The small molecule below binds the protein below.
Small molecule (SMILES): CC(C)(C)OC(=O)Nc1cccn([C@@H](CC2CC2)C(=O)N[C@@H](C[C@@H]2CCNC2=O)[C@@H](O)C(N)=O)c1=O

Binding-site contacts:
Ligand atom N5 contacts residue SER144 of chain 1.B at 3.0 Å (h-bond).
Ligand atom C23 contacts residue GLU166 of chain 1.B at 3.7 Å.
Ligand atom N2 contacts residue GLU166 of chain 1.B at 3.1 Å (salt-bridge).
Ligand atom N3 contacts residue HIS164 of chain 1.B at 2.8 Å (h-bond).
Ligand atom O2 contacts residue HIS41 of chain 1.B at 2.6 Å (h-bond).
Ligand atom N5 contacts residue CYS145 of chain 1.B at 2.8 Å (h-bond).
Ligand atom C22 contacts residue ASN142 of chain 1.B at 3.6 Å.
Ligand atom O4 contacts residue PHE140 of chain 1.B at 3.6 Å.
Ligand atom C23 contacts residue HIS163 of chain 1.B at 3.7 Å.
Ligand atom C22 contacts residue LEU141 of chain 1.B at 3.7 Å (hydrophobic).
Ligand atom C24 contacts residue CYS145 of chain 1.B at 2.7 Å (hydrophobic).
Ligand atom O3 contacts residue CYS145 of chain 1.B at 3.7 Å.
Ligand atom N4 contacts residue GLU166 of chain 1.B at 3.6 Å.
Ligand atom C9 contacts residue PRO168 of chain 1.B at 3.7 Å (hydrophobic).
Ligand atom O4 contacts residue GLU166 of chain 1.B at 3.7 Å.
Ligand atom O5 contacts residue MET165 of chain 1.B at 3.5 Å.
Ligand atom C15 contacts residue ASP187 of chain 1.B at 3.6 Å.
Ligand atom O5 contacts residue GLU166 of chain 1.B at 3.0 Å (salt-bridge).
Ligand atom C11 contacts residue GLU166 of chain 1.B at 3.5 Å.
Ligand atom N5 contacts residue GLY143 of chain 1.B at 2.9 Å (h-bond).
Ligand atom C22 contacts residue GLU166 of chain 1.B at 3.6 Å.
Ligand atom C6 contacts residue HIS164 of chain 1.B at 3.4 Å.
Ligand atom C13 contacts residue HIS164 of chain 1.B at 3.6 Å.
Ligand atom C17 contacts residue CYS145 of chain 1.B at 2.7 Å (hydrophobic).
Ligand atom C19 contacts residue CYS145 of chain 1.B at 3.1 Å (hydrophobic).
Ligand atom N4 contacts residue PHE140 of chain 1.B at 3.0 Å (h-bond).
Ligand atom C12 contacts residue HIS164 of chain 1.B at 3.6 Å.
Ligand atom C18 contacts residue HIS41 of chain 1.B at 3.7 Å.
Ligand atom O3 contacts residue ASN142 of chain 1.B at 3.6 Å.
Ligand atom C14 contacts residue HIS164 of chain 1.B at 3.4 Å.
Ligand atom C16 contacts residue ARG188 of chain 1.B at 3.5 Å.
Ligand atom C15 contacts residue HIS41 of chain 1.B at 3.7 Å.
Ligand atom C9 contacts residue LEU167 of chain 1.B at 3.5 Å (hydrophobic).
Ligand atom O2 contacts residue CYS145 of chain 1.B at 2.7 Å (h-bond).
Ligand atom O4 contacts residue HIS172 of chain 1.B at 3.7 Å.
Ligand atom O1 contacts residue GLU166 of chain 1.B at 3.3 Å (salt-bridge).
Ligand atom C16 contacts residue ASP187 of chain 1.B at 3.7 Å.
Ligand atom O4 contacts residue HIS163 of chain 1.B at 2.6 Å (h-bond).
Ligand atom N3 contacts residue CYS145 of chain 1.B at 3.1 Å (h-bond).
Ligand atom C18 contacts residue CYS145 of chain 1.B at 1.8 Å (hydrophobic).

Sequence of chain 1.B:
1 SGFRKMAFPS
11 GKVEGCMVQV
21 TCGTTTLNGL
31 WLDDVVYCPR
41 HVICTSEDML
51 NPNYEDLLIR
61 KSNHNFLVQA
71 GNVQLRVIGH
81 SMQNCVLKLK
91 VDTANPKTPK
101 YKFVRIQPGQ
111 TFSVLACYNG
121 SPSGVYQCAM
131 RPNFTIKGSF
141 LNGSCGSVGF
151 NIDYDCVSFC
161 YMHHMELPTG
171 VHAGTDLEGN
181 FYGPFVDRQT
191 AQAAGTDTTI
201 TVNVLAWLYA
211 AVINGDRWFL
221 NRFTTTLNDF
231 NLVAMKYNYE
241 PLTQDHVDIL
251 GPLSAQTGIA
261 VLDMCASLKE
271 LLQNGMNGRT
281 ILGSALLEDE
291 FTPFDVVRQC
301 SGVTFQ

Sequence of chain 1.A:
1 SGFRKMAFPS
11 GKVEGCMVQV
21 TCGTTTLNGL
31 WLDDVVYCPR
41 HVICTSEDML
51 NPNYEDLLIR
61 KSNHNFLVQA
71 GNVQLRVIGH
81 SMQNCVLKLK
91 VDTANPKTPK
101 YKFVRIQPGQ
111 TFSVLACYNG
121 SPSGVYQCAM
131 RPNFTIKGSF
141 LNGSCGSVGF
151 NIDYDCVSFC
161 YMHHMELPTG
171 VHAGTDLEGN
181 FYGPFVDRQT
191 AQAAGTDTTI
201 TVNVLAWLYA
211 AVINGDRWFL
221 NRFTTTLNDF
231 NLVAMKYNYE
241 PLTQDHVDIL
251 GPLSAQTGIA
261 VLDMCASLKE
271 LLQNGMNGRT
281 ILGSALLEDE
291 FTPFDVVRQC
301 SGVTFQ